This protein binds this small molecule.
Small molecule (SMILES): Cc1cn([C@H]2C[C@H](OP(=O)(O)O)[C@@H](COP(=O)(O)O)O2)c(=O)[nH]c1=O

Sequence of chain 1.A:
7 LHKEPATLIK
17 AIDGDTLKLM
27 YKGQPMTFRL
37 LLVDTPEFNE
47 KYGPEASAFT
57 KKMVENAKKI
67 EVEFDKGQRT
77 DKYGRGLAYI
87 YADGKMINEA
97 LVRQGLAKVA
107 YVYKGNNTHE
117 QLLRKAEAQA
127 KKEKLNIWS

Binding-site contacts:
Ligand atom O2 contacts residue ASP77 of chain 1.A at 3.9 Å.
Ligand atom O5' contacts residue ARG35 of chain 1.A at 3.6 Å.
Ligand atom N3 contacts residue TYR109 of chain 1.A at 3.4 Å.
Ligand atom O6P contacts residue TYR107 of chain 1.A at 3.9 Å.
Ligand atom P2 contacts residue ARG35 of chain 1.A at 3.6 Å.
Ligand atom O4 contacts residue LEU83 of chain 1.A at 3.7 Å.
Ligand atom O1P contacts residue LYS78 of chain 1.A at 2.8 Å (salt-bridge).
Ligand atom C6 contacts residue ARG81 of chain 1.A at 4.0 Å.
Ligand atom P1 contacts residue TYR79 of chain 1.A at 3.6 Å.
Ligand atom C2 contacts residue TYR109 of chain 1.A at 3.8 Å (hydrophobic).
Ligand atom P1 contacts residue LYS78 of chain 1.A at 3.8 Å.
Ligand atom O4' contacts residue ARG81 of chain 1.A at 3.1 Å (salt-bridge).
Ligand atom O6P contacts residue CA1 of chain 1.B at 3.2 Å.
Ligand atom O4 contacts residue TYR109 of chain 1.A at 3.9 Å.
Ligand atom C2' contacts residue TYR109 of chain 1.A at 3.5 Å (hydrophobic).
Ligand atom C2 contacts residue ASP77 of chain 1.A at 4.0 Å.
Ligand atom C2' contacts residue TYR107 of chain 1.A at 3.7 Å (hydrophobic).
Ligand atom C4 contacts residue LEU83 of chain 1.A at 3.7 Å (hydrophobic).
Ligand atom O5' contacts residue ARG81 of chain 1.A at 3.0 Å (salt-bridge).
Ligand atom C3' contacts residue TYR107 of chain 1.A at 3.9 Å (hydrophobic).
Ligand atom C4 contacts residue TYR109 of chain 1.A at 3.6 Å (hydrophobic).
Ligand atom C4' contacts residue ARG81 of chain 1.A at 3.9 Å.
Ligand atom O6P contacts residue ARG35 of chain 1.A at 2.8 Å (salt-bridge).
Ligand atom C5M contacts residue LEU36 of chain 1.A at 4.0 Å (hydrophobic).
Ligand atom O4P contacts residue ARG81 of chain 1.A at 2.8 Å (salt-bridge).
Ligand atom C5' contacts residue TYR107 of chain 1.A at 3.6 Å (hydrophobic).
Ligand atom O4P contacts residue ARG35 of chain 1.A at 2.9 Å (salt-bridge).
Ligand atom C5M contacts residue TYR107 of chain 1.A at 3.8 Å (hydrophobic).
Ligand atom C5' contacts residue ARG81 of chain 1.A at 4.1 Å.
Ligand atom C5 contacts residue TYR107 of chain 1.A at 4.0 Å (hydrophobic).
Ligand atom O2 contacts residue TYR109 of chain 1.A at 4.0 Å.
Ligand atom O3' contacts residue LYS78 of chain 1.A at 3.5 Å (salt-bridge).
Ligand atom O5P contacts residue GLU43 of chain 1.A at 4.0 Å.
Ligand atom O2P contacts residue TYR79 of chain 1.A at 2.6 Å (h-bond).
Ligand atom O1P contacts residue TYR79 of chain 1.A at 3.5 Å (h-bond).
Ligand atom O4 contacts residue LEU37 of chain 1.A at 3.9 Å.
Ligand atom O6P contacts residue ASP40 of chain 1.A at 3.3 Å (salt-bridge).
Ligand atom P2 contacts residue ARG81 of chain 1.A at 4.0 Å.
Ligand atom N3 contacts residue LEU83 of chain 1.A at 3.9 Å.
Ligand atom C5M contacts residue ARG35 of chain 1.A at 3.7 Å.